Sequence of chain 1.M:
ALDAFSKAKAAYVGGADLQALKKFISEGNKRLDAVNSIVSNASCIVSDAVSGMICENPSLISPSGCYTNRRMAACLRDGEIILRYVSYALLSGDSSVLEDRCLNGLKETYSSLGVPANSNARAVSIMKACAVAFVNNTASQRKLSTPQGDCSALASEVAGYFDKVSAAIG

Sequence of chain 1.N:
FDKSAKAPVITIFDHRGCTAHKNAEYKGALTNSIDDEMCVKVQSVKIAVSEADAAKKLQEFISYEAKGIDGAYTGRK

Binding-site contacts:
Ligand atom O1B contacts residue HIS22 of chain 1.N at 2.8 Å (h-bond).
Ligand atom CAD contacts residue MET39 of chain 1.N at 3.5 Å (hydrophobic).
Ligand atom C4B contacts residue HIS22 of chain 1.N at 3.3 Å.
Ligand atom CBD contacts residue ASP37 of chain 1.N at 3.5 Å.
Ligand atom OD contacts residue GLU26 of chain 1.N at 3.4 Å (salt-bridge).
Ligand atom ND contacts residue GLU26 of chain 1.N at 3.0 Å (salt-bridge).
Ligand atom CMC contacts residue TYR19 of chain 1.M at 3.5 Å (hydrophobic).
Ligand atom O1C contacts residue TYR19 of chain 1.M at 2.7 Å (h-bond).
Ligand atom CGC contacts residue TYR19 of chain 1.M at 3.5 Å (hydrophobic).
Ligand atom C2A contacts residue ALA21 of chain 1.N at 3.5 Å (hydrophobic).
Ligand atom O1C contacts residue LYS42 of chain 1.N at 2.6 Å (salt-bridge).
Ligand atom CMD contacts residue ASN24 of chain 1.N at 3.6 Å.
Ligand atom CMB contacts residue ILE68 of chain 1.O at 3.4 Å (hydrophobic).
Ligand atom OA contacts residue SER66 of chain 1.O at 3.4 Å.
Ligand atom CAA contacts residue CYS19 of chain 1.N at 1.9 Å (hydrophobic).
Ligand atom C1C contacts residue HIS22 of chain 1.N at 3.4 Å.
Ligand atom CHA contacts residue CYS19 of chain 1.N at 3.1 Å (hydrophobic).
Ligand atom CGB contacts residue HIS22 of chain 1.N at 3.3 Å.
Ligand atom C4C contacts residue PHE14 of chain 1.N at 3.4 Å (hydrophobic).
Ligand atom CBB contacts residue ILE68 of chain 1.O at 3.4 Å (hydrophobic).
Ligand atom O2B contacts residue HIS22 of chain 1.N at 3.3 Å.
Ligand atom NB contacts residue HIS22 of chain 1.N at 3.3 Å.
Ligand atom OD contacts residue TYR27 of chain 1.N at 2.9 Å (h-bond).
Ligand atom CMD contacts residue GLU38 of chain 1.N at 3.1 Å.
Ligand atom C1D contacts residue ASN24 of chain 1.N at 3.3 Å.
Ligand atom NC contacts residue HIS22 of chain 1.N at 3.4 Å (h-bond).
Ligand atom CBA contacts residue CYS19 of chain 1.N at 2.9 Å (hydrophobic).
Ligand atom CHC contacts residue PHE14 of chain 1.N at 3.5 Å (hydrophobic).
Ligand atom C3C contacts residue PHE14 of chain 1.N at 3.5 Å (hydrophobic).
Ligand atom C3D contacts residue ASN24 of chain 1.N at 3.3 Å.
Ligand atom CAD contacts residue ASP37 of chain 1.N at 3.4 Å.
Ligand atom C3A contacts residue CYS19 of chain 1.N at 2.5 Å (hydrophobic).
Ligand atom C4D contacts residue ASN24 of chain 1.N at 3.3 Å.
Ligand atom C4A contacts residue CYS19 of chain 1.N at 3.1 Å (hydrophobic).
Ligand atom ND contacts residue ASN24 of chain 1.N at 3.6 Å (h-bond).
Ligand atom OD contacts residue ASN24 of chain 1.N at 3.4 Å.
Ligand atom CBD contacts residue TYR27 of chain 1.N at 3.6 Å (hydrophobic).
Ligand atom CMD contacts residue MET39 of chain 1.N at 3.4 Å (hydrophobic).
Ligand atom CHB contacts residue HIS22 of chain 1.N at 3.1 Å.
Ligand atom C2D contacts residue ASN24 of chain 1.N at 3.3 Å.

Sequence of chain 1.P:
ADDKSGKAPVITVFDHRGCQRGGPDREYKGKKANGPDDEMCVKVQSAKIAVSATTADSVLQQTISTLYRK

The protein below binds the small molecule below.
Small molecule (SMILES): C=CC1=C(C)[C@@H](CC2=N/C(=C\c3[nH]c(/C=C4\NC(=O)C(C)=C4CC)c(C)c3CCC(=O)O)C(/C=C/C(=O)O)=C2C)NC1=O

Sequence of chain 1.O:
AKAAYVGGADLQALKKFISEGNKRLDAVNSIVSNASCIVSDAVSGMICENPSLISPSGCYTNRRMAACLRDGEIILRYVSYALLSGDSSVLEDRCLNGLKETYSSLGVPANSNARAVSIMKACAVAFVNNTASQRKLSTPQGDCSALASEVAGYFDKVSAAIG